Binding-site contacts:
Ligand atom C15 contacts residue MET134 of chain 1.B at 3.8 Å (hydrophobic).
Ligand atom C4 contacts residue PHE142 of chain 1.B at 4.4 Å (hydrophobic).
Ligand atom C13 contacts residue TYR132 of chain 1.B at 4.2 Å (hydrophobic).
Ligand atom C8 contacts residue ALA137 of chain 1.B at 4.5 Å (hydrophobic).
Ligand atom C16 contacts residue MET134 of chain 1.B at 3.8 Å (hydrophobic).
Ligand atom C18 contacts residue LYS133 of chain 1.B at 3.8 Å.
Ligand atom C3 contacts residue ASN73 of chain 1.B at 3.6 Å.
Ligand atom C12 contacts residue TYR132 of chain 1.B at 4.2 Å (hydrophobic).
Ligand atom C16 contacts residue PHE125 of chain 1.B at 3.5 Å (hydrophobic).
Ligand atom C15 contacts residue ALA137 of chain 1.B at 4.0 Å (hydrophobic).
Ligand atom C16 contacts residue LYS133 of chain 1.B at 4.2 Å.
Ligand atom C7 contacts residue HIS111 of chain 1.B at 4.3 Å.
Ligand atom C2 contacts residue PHE69 of chain 1.B at 4.3 Å (hydrophobic).
Ligand atom C17 contacts residue PHE125 of chain 1.B at 3.4 Å (hydrophobic).
Ligand atom C19 contacts residue PHE69 of chain 1.B at 4.0 Å (hydrophobic).
Ligand atom C17 contacts residue LYS133 of chain 1.B at 4.3 Å.
Ligand atom O1 contacts residue ASN73 of chain 1.B at 3.4 Å (h-bond).
Ligand atom C19 contacts residue PHE142 of chain 1.B at 4.3 Å (hydrophobic).
Ligand atom C18 contacts residue PHE69 of chain 1.B at 3.6 Å (hydrophobic).
Ligand atom C2 contacts residue ASN73 of chain 1.B at 3.3 Å.
Ligand atom C18 contacts residue ASP136 of chain 1.B at 4.5 Å.
Ligand atom C17 contacts residue TYR132 of chain 1.B at 3.9 Å (hydrophobic).
Ligand atom C6 contacts residue PHE146 of chain 1.B at 4.0 Å (hydrophobic).
Ligand atom C5 contacts residue HIS111 of chain 1.B at 4.4 Å.
Ligand atom C11 contacts residue PHE69 of chain 1.B at 4.2 Å (hydrophobic).
Ligand atom C18 contacts residue TYR132 of chain 1.B at 4.0 Å (hydrophobic).
Ligand atom C3 contacts residue LEU241 of chain 1.B at 3.9 Å (hydrophobic).
Ligand atom C2 contacts residue LEU241 of chain 1.B at 3.9 Å (hydrophobic).
Ligand atom C18 contacts residue ALA137 of chain 1.B at 4.4 Å (hydrophobic).
Ligand atom O1 contacts residue LEU110 of chain 1.B at 4.2 Å.

This small molecule binds to this protein.
Small molecule (SMILES): C[C@]12CC[C@@H](O)C[C@@H]1CC[C@@H]1[C@@H]2CC[C@]2(C)C=CC[C@@H]12

Sequence of chain 1.B:
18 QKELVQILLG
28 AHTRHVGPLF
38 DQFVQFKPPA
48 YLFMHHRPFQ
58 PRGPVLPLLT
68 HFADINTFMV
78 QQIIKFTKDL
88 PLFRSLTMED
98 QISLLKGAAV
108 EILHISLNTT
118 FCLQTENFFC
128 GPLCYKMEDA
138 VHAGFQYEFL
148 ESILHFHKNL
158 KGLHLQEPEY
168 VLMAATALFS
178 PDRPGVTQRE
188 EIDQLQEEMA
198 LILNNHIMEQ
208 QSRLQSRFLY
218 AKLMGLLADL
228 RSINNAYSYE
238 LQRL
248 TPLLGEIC